Sequence of chain 1.B:
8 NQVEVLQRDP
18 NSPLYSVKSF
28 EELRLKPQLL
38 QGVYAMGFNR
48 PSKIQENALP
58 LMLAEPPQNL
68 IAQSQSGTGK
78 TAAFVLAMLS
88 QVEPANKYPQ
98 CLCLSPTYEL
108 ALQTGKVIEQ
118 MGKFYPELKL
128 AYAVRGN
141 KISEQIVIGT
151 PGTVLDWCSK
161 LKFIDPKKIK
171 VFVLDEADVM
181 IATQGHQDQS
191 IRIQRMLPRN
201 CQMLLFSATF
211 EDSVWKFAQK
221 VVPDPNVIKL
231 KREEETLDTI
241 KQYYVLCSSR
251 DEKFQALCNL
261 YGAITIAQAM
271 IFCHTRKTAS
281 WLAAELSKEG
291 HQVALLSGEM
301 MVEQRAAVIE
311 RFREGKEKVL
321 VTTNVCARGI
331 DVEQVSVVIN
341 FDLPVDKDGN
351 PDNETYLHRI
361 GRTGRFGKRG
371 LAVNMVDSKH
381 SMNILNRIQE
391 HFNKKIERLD

Binding-site contacts:
Ligand atom C4 contacts residue PHE45 of chain 1.B at 3.4 Å (hydrophobic).
Ligand atom N1 contacts residue PHE366 of chain 1.B at 3.5 Å.
Ligand atom O2A contacts residue THR78 of chain 1.B at 2.8 Å (h-bond).
Ligand atom O2' contacts residue PHE45 of chain 1.B at 3.5 Å.
Ligand atom C5 contacts residue PHE366 of chain 1.B at 3.4 Å (hydrophobic).
Ligand atom C5' contacts residue ASP331 of chain 1.B at 3.3 Å.
Ligand atom O1B contacts residue THR78 of chain 1.B at 3.3 Å (h-bond).
Ligand atom O3A contacts residue GLY76 of chain 1.B at 3.5 Å (h-bond).
Ligand atom O2B contacts residue THR75 of chain 1.B at 3.3 Å (h-bond).
Ligand atom C3' contacts residue ASP331 of chain 1.B at 3.2 Å.
Ligand atom N7 contacts residue GLN52 of chain 1.B at 2.9 Å (h-bond).
Ligand atom O1G contacts residue GLU176 of chain 1.B at 3.3 Å (salt-bridge).
Ligand atom O1A contacts residue THR78 of chain 1.B at 3.5 Å (h-bond).
Ligand atom C6 contacts residue PHE366 of chain 1.B at 3.4 Å (hydrophobic).
Ligand atom N3B contacts residue GLY74 of chain 1.B at 3.0 Å (h-bond).
Ligand atom O2B contacts residue GLY76 of chain 1.B at 3.3 Å (h-bond).
Ligand atom O3A contacts residue GLY74 of chain 1.B at 3.5 Å.
Ligand atom O4' contacts residue PHE366 of chain 1.B at 3.2 Å.
Ligand atom O2G contacts residue ARG365 of chain 1.B at 2.5 Å (salt-bridge).
Ligand atom O3A contacts residue ARG365 of chain 1.B at 3.2 Å (salt-bridge).
Ligand atom N6 contacts residue ARG47 of chain 1.B at 2.9 Å (salt-bridge).
Ligand atom C2 contacts residue PHE366 of chain 1.B at 3.5 Å (hydrophobic).
Ligand atom PG contacts residue MG1 of chain 1.H at 3.3 Å.
Ligand atom PB contacts residue MG1 of chain 1.H at 3.3 Å.
Ligand atom O2A contacts residue GLY76 of chain 1.B at 3.5 Å.
Ligand atom O2B contacts residue LYS77 of chain 1.B at 3.0 Å (salt-bridge).
Ligand atom C2 contacts residue PHE45 of chain 1.B at 3.5 Å (hydrophobic).
Ligand atom O2G contacts residue ARG362 of chain 1.B at 2.6 Å (salt-bridge).
Ligand atom O1A contacts residue ARG365 of chain 1.B at 3.0 Å (salt-bridge).
Ligand atom N3 contacts residue PHE45 of chain 1.B at 3.5 Å.
Ligand atom N6 contacts residue GLN52 of chain 1.B at 3.1 Å (h-bond).
Ligand atom O1G contacts residue GLY329 of chain 1.B at 3.3 Å.
Ligand atom N3B contacts residue ARG365 of chain 1.B at 3.0 Å (salt-bridge).
Ligand atom O1B contacts residue MG1 of chain 1.H at 2.1 Å.
Ligand atom C4 contacts residue PHE366 of chain 1.B at 3.5 Å (hydrophobic).
Ligand atom O1G contacts residue MG1 of chain 1.H at 1.9 Å.
Ligand atom O3' contacts residue ASP331 of chain 1.B at 2.5 Å (salt-bridge).
Ligand atom O3G contacts residue LYS77 of chain 1.B at 2.8 Å (salt-bridge).
Ligand atom O2A contacts residue LYS77 of chain 1.B at 3.5 Å (salt-bridge).
Ligand atom O1B contacts residue LYS77 of chain 1.B at 3.5 Å.

A protein and the small-molecule ligand that binds it are described below.
Small molecule (SMILES): Nc1ncnc2c1ncn2[C@@H]1O[C@H](CO[P](=O)(O)O[P](=O)(O)NP(=O)(O)O)[C@@H](O)[C@H]1O